This protein binds this small molecule.
Small molecule (SMILES): CCOc1ccc(-c2c(C#N)c(N)nc3sc(C(N)=O)c(N)c23)cc1

Binding-site contacts:
Ligand atom C4 contacts residue MET98 of chain 1.A at 3.7 Å (hydrophobic).
Ligand atom O23 contacts residue GLY135 of chain 1.A at 3.0 Å (h-bond).
Ligand atom C24 contacts residue PHE138 of chain 1.A at 3.1 Å (hydrophobic).
Ligand atom C9 contacts residue MET98 of chain 1.A at 3.3 Å (hydrophobic).
Ligand atom C22 contacts residue PHE138 of chain 1.A at 3.6 Å (hydrophobic).
Ligand atom C16 contacts residue THR109 of chain 1.A at 3.6 Å.
Ligand atom C24 contacts residue TYR139 of chain 1.A at 3.0 Å (hydrophobic).
Ligand atom O23 contacts residue THR109 of chain 1.A at 2.3 Å (h-bond).
Ligand atom C24 contacts residue VAL136 of chain 1.A at 3.7 Å (hydrophobic).
Ligand atom C15 contacts residue MET98 of chain 1.A at 3.7 Å (hydrophobic).
Ligand atom N19 contacts residue ASN51 of chain 1.A at 2.7 Å (h-bond).
Ligand atom N20 contacts residue ILE96 of chain 1.A at 3.0 Å.
Ligand atom S7 contacts residue GLY97 of chain 1.A at 3.5 Å (h-bond).
Ligand atom C24 contacts residue THR109 of chain 1.A at 3.2 Å.
Ligand atom C24 contacts residue GLY135 of chain 1.A at 3.6 Å.
Ligand atom N18 contacts residue ASP93 of chain 1.A at 3.1 Å (salt-bridge).
Ligand atom N18 contacts residue THR184 of chain 1.A at 3.5 Å.
Ligand atom C12 contacts residue LEU107 of chain 1.A at 3.2 Å (hydrophobic).
Ligand atom N8 contacts residue ALA55 of chain 1.A at 3.8 Å.
Ligand atom C17 contacts residue LEU107 of chain 1.A at 3.3 Å (hydrophobic).
Ligand atom C25 contacts residue TYR139 of chain 1.A at 2.2 Å (hydrophobic).
Ligand atom S7 contacts residue MET98 of chain 1.A at 3.6 Å.
Ligand atom C17 contacts residue PHE138 of chain 1.A at 3.2 Å (hydrophobic).
Ligand atom N19 contacts residue LEU48 of chain 1.A at 3.7 Å.
Ligand atom C11 contacts residue ASN51 of chain 1.A at 3.6 Å.
Ligand atom C22 contacts residue THR109 of chain 1.A at 3.2 Å.
Ligand atom N20 contacts residue GLY97 of chain 1.A at 2.9 Å (h-bond).
Ligand atom C6 contacts residue ASN51 of chain 1.A at 3.6 Å.
Ligand atom C3 contacts residue MET98 of chain 1.A at 3.6 Å (hydrophobic).
Ligand atom C25 contacts residue THR109 of chain 1.A at 2.9 Å.
Ligand atom C1 contacts residue MET98 of chain 1.A at 3.6 Å (hydrophobic).
Ligand atom N19 contacts residue PHE138 of chain 1.A at 3.6 Å.
Ligand atom C22 contacts residue LEU107 of chain 1.A at 3.7 Å (hydrophobic).
Ligand atom C14 contacts residue ASN51 of chain 1.A at 3.1 Å.
Ligand atom N10 contacts residue GLY108 of chain 1.A at 3.7 Å.
Ligand atom C15 contacts residue GLY97 of chain 1.A at 3.6 Å.
Ligand atom N10 contacts residue LEU107 of chain 1.A at 3.0 Å (h-bond).
Ligand atom C5 contacts residue LEU107 of chain 1.A at 3.6 Å (hydrophobic).
Ligand atom C5 contacts residue ASN51 of chain 1.A at 3.7 Å.
Ligand atom N8 contacts residue THR184 of chain 1.A at 3.6 Å (h-bond).

Sequence of chain 1.A:
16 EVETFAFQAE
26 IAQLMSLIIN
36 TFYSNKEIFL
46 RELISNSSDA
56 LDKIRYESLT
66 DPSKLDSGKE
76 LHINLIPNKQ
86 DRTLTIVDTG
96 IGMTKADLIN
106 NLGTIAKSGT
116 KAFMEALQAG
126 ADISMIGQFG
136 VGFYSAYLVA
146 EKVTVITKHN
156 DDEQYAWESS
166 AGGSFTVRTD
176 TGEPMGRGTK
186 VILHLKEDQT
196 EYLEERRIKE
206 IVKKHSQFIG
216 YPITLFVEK